Sequence of chain 15.F:
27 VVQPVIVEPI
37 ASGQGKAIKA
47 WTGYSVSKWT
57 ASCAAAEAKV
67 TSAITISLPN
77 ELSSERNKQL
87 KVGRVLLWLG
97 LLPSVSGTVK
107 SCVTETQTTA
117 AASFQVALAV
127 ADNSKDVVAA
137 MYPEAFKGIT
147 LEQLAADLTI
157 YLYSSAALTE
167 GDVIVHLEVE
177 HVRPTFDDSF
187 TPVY

Binding-site contacts:
Ligand atom O4' contacts residue LYS143 of chain 15.F at 4.2 Å.
Ligand atom N1 contacts residue TRP47 of chain 15.F at 3.7 Å.
Ligand atom C1' contacts residue LYS143 of chain 15.F at 3.2 Å.
Ligand atom N9 contacts residue LYS143 of chain 15.F at 3.2 Å (salt-bridge).
Ligand atom N7 contacts residue LYS143 of chain 15.F at 3.8 Å.
Ligand atom C8 contacts residue TRP47 of chain 15.F at 3.6 Å (hydrophobic).
Ligand atom O3' contacts residue GLU140 of chain 15.F at 4.4 Å.
Ligand atom N6 contacts residue TRP47 of chain 15.F at 4.2 Å.
Ligand atom O2' contacts residue LYS143 of chain 15.F at 3.8 Å.
Ligand atom C1' contacts residue GLU140 of chain 15.F at 2.7 Å.
Ligand atom N7 contacts residue TRP47 of chain 15.F at 3.6 Å.
Ligand atom O4' contacts residue GLU140 of chain 15.F at 3.0 Å (salt-bridge).
Ligand atom N9 contacts residue GLU140 of chain 15.F at 4.1 Å.
Ligand atom C2' contacts residue GLU140 of chain 15.F at 3.0 Å.
Ligand atom C2 contacts residue TRP47 of chain 15.F at 3.4 Å (hydrophobic).
Ligand atom C1' contacts residue TRP47 of chain 15.F at 3.7 Å (hydrophobic).
Ligand atom C4' contacts residue GLU140 of chain 15.F at 3.4 Å.
Ligand atom N9 contacts residue TRP47 of chain 15.F at 3.3 Å.
Ligand atom O4' contacts residue TRP47 of chain 15.F at 3.4 Å.
Ligand atom C6 contacts residue TRP47 of chain 15.F at 3.7 Å (hydrophobic).
Ligand atom C5 contacts residue TRP47 of chain 15.F at 3.8 Å (hydrophobic).
Ligand atom C8 contacts residue LYS143 of chain 15.F at 2.7 Å.
Ligand atom O4' contacts residue LYS143 of chain 15.F at 4.4 Å.
Ligand atom C2' contacts residue LYS143 of chain 15.F at 3.7 Å.
Ligand atom O2' contacts residue GLU140 of chain 15.F at 2.3 Å (salt-bridge).
Ligand atom C4 contacts residue TRP47 of chain 15.F at 3.3 Å (hydrophobic).
Ligand atom N3 contacts residue TRP47 of chain 15.F at 3.4 Å.
Ligand atom C3' contacts residue GLU140 of chain 15.F at 3.8 Å.
Ligand atom C5' contacts residue ARG90 of chain 15.F at 4.3 Å.

The small molecule below binds the protein below.
Small molecule (SMILES): Nc1ncnc2c1ncn2[C@@H]1O[C@H]([C@@H]2O[C@@H]3[C@H](O[P](=O)(O)O2)[C@@H](CO[P](=O)(O)O[C@H]2[C@@H](O)[C@H](n4cnc5c(N)ncnc54)O[C@@H]2COP(=O)=O)O[C@H]3n2ccc(=O)[nH]c2=O)[C@@H](O[P](=O)(O)OC[C@H]2O[C@@H](n3ccc(=O)[nH]c3=O)[C@H](O)[C@@H]2O)[C@H]1O